Sequence of chain 1.E:
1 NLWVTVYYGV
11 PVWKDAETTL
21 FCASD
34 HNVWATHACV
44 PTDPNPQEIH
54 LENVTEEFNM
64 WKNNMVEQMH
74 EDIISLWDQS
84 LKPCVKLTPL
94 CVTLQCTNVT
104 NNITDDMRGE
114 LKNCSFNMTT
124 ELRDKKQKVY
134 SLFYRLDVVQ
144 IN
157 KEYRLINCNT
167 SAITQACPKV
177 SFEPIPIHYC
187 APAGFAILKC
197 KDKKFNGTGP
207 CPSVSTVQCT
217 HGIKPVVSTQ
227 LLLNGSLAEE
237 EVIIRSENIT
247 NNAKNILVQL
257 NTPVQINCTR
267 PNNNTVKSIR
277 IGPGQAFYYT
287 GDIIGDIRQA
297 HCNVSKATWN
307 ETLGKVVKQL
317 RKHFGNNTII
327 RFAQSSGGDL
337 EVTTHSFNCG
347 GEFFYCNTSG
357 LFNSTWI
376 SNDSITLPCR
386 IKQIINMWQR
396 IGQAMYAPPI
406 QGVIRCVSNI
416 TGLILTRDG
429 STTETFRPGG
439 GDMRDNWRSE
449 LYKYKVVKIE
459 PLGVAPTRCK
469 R

Binding-site contacts:
Ligand atom O6 contacts residue SER177 of chain 1.E at 3.9 Å.
Ligand atom O6 contacts residue NAG1 of chain 1.JA at 3.3 Å.
Ligand atom O7 contacts residue ASN344 of chain 1.E at 3.9 Å.
Ligand atom N2 contacts residue SER413 of chain 1.E at 2.9 Å (h-bond).
Ligand atom O5 contacts residue VAL412 of chain 1.E at 4.3 Å.
Ligand atom O5 contacts residue NAG1 of chain 1.JA at 4.0 Å.
Ligand atom O5 contacts residue GLU179 of chain 1.E at 4.3 Å.
Ligand atom C8 contacts residue PHE343 of chain 1.E at 4.3 Å (hydrophobic).
Ligand atom C8 contacts residue SER413 of chain 1.E at 3.8 Å.
Ligand atom C6 contacts residue NAG1 of chain 1.JA at 4.1 Å.
Ligand atom C1 contacts residue ASN230 of chain 1.E at 1.5 Å.
Ligand atom C1 contacts residue GLU179 of chain 1.E at 4.4 Å.
Ligand atom O3 contacts residue CYS411 of chain 1.E at 4.1 Å.
Ligand atom C5 contacts residue VAL412 of chain 1.E at 3.6 Å (hydrophobic).
Ligand atom C7 contacts residue SER413 of chain 1.E at 3.8 Å.
Ligand atom C3 contacts residue VAL412 of chain 1.E at 3.9 Å (hydrophobic).
Ligand atom O7 contacts residue PRO180 of chain 1.E at 4.4 Å.
Ligand atom C1 contacts residue VAL412 of chain 1.E at 4.1 Å (hydrophobic).
Ligand atom C2 contacts residue SER413 of chain 1.E at 3.8 Å.
Ligand atom O4 contacts residue VAL412 of chain 1.E at 4.1 Å.
Ligand atom O7 contacts residue ASN230 of chain 1.E at 4.1 Å.
Ligand atom O5 contacts residue ASN230 of chain 1.E at 2.4 Å (h-bond).
Ligand atom C2 contacts residue ASN230 of chain 1.E at 2.5 Å.
Ligand atom N2 contacts residue ASN230 of chain 1.E at 3.0 Å (h-bond).
Ligand atom O6 contacts residue GLY346 of chain 1.E at 3.4 Å.
Ligand atom C3 contacts residue ASN230 of chain 1.E at 3.9 Å.
Ligand atom C7 contacts residue ASN344 of chain 1.E at 4.1 Å.
Ligand atom C6 contacts residue GLY346 of chain 1.E at 4.4 Å.
Ligand atom C5 contacts residue ASN230 of chain 1.E at 3.8 Å.
Ligand atom C3 contacts residue SER413 of chain 1.E at 3.9 Å.
Ligand atom C1 contacts residue SER413 of chain 1.E at 3.9 Å.
Ligand atom C5 contacts residue NAG1 of chain 1.JA at 3.9 Å.
Ligand atom C7 contacts residue ASN230 of chain 1.E at 3.8 Å.
Ligand atom C4 contacts residue VAL412 of chain 1.E at 4.1 Å (hydrophobic).
Ligand atom C5 contacts residue GLU179 of chain 1.E at 3.9 Å.
Ligand atom C8 contacts residue ASN344 of chain 1.E at 3.8 Å.
Ligand atom C4 contacts residue ASN230 of chain 1.E at 4.3 Å.
Ligand atom C6 contacts residue GLU179 of chain 1.E at 4.2 Å.
Ligand atom C8 contacts residue LEU229 of chain 1.E at 3.7 Å (hydrophobic).
Ligand atom C6 contacts residue SER177 of chain 1.E at 4.2 Å.

A small-molecule ligand and the protein it binds are described below.
Small molecule (SMILES): CC(=O)N[C@H]1[C@H](O[C@H]2[C@H](O)[C@@H](NC(C)=O)CO[C@@H]2CO)O[C@H](CO)[C@@H](O[C@@H]2O[C@H](CO[C@H]3O[C@H](CO)[C@@H](O)[C@H](O)[C@@H]3O)[C@@H](O)[C@H](O[C@H]3O[C@H](CO)[C@@H](O)[C@H](O)[C@@H]3O)[C@@H]2O)[C@@H]1O